Binding-site contacts:
Ligand atom O6 contacts residue ASN249 of chain 1.E at 4.3 Å.
Ligand atom C4 contacts residue ASN246 of chain 1.E at 4.2 Å.
Ligand atom C5 contacts residue THR248 of chain 1.E at 4.2 Å.
Ligand atom C6 contacts residue ASN249 of chain 1.E at 4.3 Å.
Ligand atom C2 contacts residue ASN246 of chain 1.E at 2.5 Å.
Ligand atom O5 contacts residue ASN246 of chain 1.E at 2.3 Å (h-bond).
Ligand atom C5 contacts residue ASN249 of chain 1.E at 4.5 Å.
Ligand atom O5 contacts residue THR248 of chain 1.E at 4.1 Å.
Ligand atom C7 contacts residue ASN246 of chain 1.E at 3.7 Å.
Ligand atom C1 contacts residue ASN249 of chain 1.E at 4.0 Å.
Ligand atom C1 contacts residue ASN246 of chain 1.E at 1.4 Å.
Ligand atom O5 contacts residue ASN249 of chain 1.E at 3.4 Å.
Ligand atom C1 contacts residue THR248 of chain 1.E at 3.6 Å.
Ligand atom O7 contacts residue ASN246 of chain 1.E at 4.0 Å.
Ligand atom N2 contacts residue ASN246 of chain 1.E at 2.9 Å (h-bond).
Ligand atom C3 contacts residue ASN246 of chain 1.E at 3.8 Å.
Ligand atom C5 contacts residue ASN246 of chain 1.E at 3.6 Å.

This protein binds this small molecule.
Small molecule (SMILES): CC(=O)N[C@H]1[C@H](O[C@H]2[C@H](O)[C@@H](NC(C)=O)CO[C@@H]2CO)O[C@H](CO)[C@@H](O)[C@@H]1O

Sequence of chain 1.E:
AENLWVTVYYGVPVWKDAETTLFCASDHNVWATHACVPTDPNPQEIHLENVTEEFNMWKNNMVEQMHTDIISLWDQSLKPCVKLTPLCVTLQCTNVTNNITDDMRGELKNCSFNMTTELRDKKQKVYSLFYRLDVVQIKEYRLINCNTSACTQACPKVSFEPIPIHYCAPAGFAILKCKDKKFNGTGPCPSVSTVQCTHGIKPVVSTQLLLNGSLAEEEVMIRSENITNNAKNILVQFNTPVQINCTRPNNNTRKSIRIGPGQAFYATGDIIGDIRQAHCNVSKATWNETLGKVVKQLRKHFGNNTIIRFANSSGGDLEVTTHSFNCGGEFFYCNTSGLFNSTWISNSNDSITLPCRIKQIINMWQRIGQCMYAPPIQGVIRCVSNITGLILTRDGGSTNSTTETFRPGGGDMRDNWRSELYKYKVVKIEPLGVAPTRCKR